Binding-site contacts:
Ligand atom CD2 contacts residue TYR87 of chain 1.C at 3.5 Å (hydrophobic).
Ligand atom BR contacts residue ILE92 of chain 1.D at 3.4 Å.
Ligand atom NH2 contacts residue ALA84 of chain 1.C at 3.3 Å.
Ligand atom CG contacts residue PRO41 of chain 1.D at 3.3 Å (hydrophobic).
Ligand atom CD contacts residue THR40 of chain 1.C at 3.6 Å.
Ligand atom NH1 contacts residue TYR94 of chain 1.D at 3.3 Å (h-bond).
Ligand atom OE1 contacts residue PRO41 of chain 1.D at 3.6 Å.
Ligand atom CB contacts residue ASP85 of chain 1.C at 3.6 Å.
Ligand atom O contacts residue THR40 of chain 1.C at 3.6 Å.
Ligand atom CG2 contacts residue PRO173 of chain 1.D at 3.4 Å (hydrophobic).
Ligand atom NH2 contacts residue ASP85 of chain 1.C at 2.9 Å (salt-bridge).
Ligand atom CD contacts residue ASN41 of chain 1.C at 3.6 Å.
Ligand atom NH2 contacts residue LYS103 of chain 1.C at 3.6 Å.
Ligand atom CG contacts residue ASP85 of chain 1.C at 3.6 Å.
Ligand atom NH1 contacts residue GLN111 of chain 1.D at 3.1 Å (h-bond).
Ligand atom CG contacts residue TYR87 of chain 1.C at 3.5 Å (hydrophobic).
Ligand atom OG contacts residue GLU154 of chain 1.D at 3.0 Å (salt-bridge).
Ligand atom CD1 contacts residue GLN39 of chain 1.D at 3.4 Å.
Ligand atom NE contacts residue ILE92 of chain 1.D at 3.4 Å.
Ligand atom CZ contacts residue GLN111 of chain 1.D at 3.4 Å.
Ligand atom O contacts residue LYS103 of chain 1.C at 3.0 Å (salt-bridge).
Ligand atom NH2 contacts residue GLN111 of chain 1.D at 2.9 Å (h-bond).
Ligand atom CA contacts residue ASP85 of chain 1.C at 3.4 Å.
Ligand atom CE2 contacts residue GLN39 of chain 1.D at 3.5 Å.
Ligand atom N contacts residue ASP85 of chain 1.C at 2.8 Å (salt-bridge).
Ligand atom O contacts residue GLN38 of chain 1.C at 3.7 Å.
Ligand atom CE1 contacts residue GLN39 of chain 1.D at 3.2 Å.
Ligand atom CD1 contacts residue THR90 of chain 1.D at 3.5 Å.
Ligand atom CD2 contacts residue ALA100 of chain 1.C at 3.6 Å (hydrophobic).
Ligand atom CD2 contacts residue GLN39 of chain 1.D at 3.6 Å.
Ligand atom CZ contacts residue GLN39 of chain 1.D at 3.5 Å.
Ligand atom CG contacts residue THR40 of chain 1.C at 3.6 Å.
Ligand atom CD contacts residue ASP85 of chain 1.C at 3.5 Å.
Ligand atom C contacts residue ASP85 of chain 1.C at 3.5 Å.
Ligand atom CZ contacts residue ASP85 of chain 1.C at 3.5 Å.
Ligand atom NE contacts residue ASP85 of chain 1.C at 2.8 Å (salt-bridge).
Ligand atom O contacts residue PRO41 of chain 1.D at 3.5 Å.
Ligand atom BR contacts residue GLN39 of chain 1.D at 3.7 Å.
Ligand atom NH1 contacts residue THR40 of chain 1.C at 2.9 Å (h-bond).
Ligand atom CA contacts residue VAL9 of chain 1.C at 3.6 Å (hydrophobic).

Sequence of chain 1.C:
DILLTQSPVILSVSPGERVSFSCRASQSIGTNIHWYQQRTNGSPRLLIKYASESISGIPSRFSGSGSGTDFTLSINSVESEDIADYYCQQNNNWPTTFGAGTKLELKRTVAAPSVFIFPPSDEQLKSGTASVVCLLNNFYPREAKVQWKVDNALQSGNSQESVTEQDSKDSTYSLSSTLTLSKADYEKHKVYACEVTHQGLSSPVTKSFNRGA

Sequence of chain 1.D:
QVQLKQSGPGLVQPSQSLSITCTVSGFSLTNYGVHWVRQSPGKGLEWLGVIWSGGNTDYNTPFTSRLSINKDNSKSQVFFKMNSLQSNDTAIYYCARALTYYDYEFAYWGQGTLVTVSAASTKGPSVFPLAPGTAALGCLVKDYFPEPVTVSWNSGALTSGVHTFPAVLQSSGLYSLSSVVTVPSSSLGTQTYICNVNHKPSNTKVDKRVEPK

A small-molecule ligand and the protein it binds are described below.
Small molecule (SMILES): CC(C)C[C@@H]1NC(=O)[C@H](CCCN=C(N)N)NC(=O)[C@H](CCCN=C(N)N)NC(=O)[C@H]([C@@H](C)O)NC(=O)[C@H](CO)NC(=O)[C@H](CC(C)C)NC(=O)[C@H](CC(=O)O)NC(=O)[C@H](Cc2ccc(Br)cc2)NC(=O)[C@H](CCC(N)=O)NC(=O)CNC(=O)CNC(=O)[C@H](CCCCN)NC1=O